Binding-site contacts:
Ligand atom C8 contacts residue GLU295 of chain 1.D at 3.7 Å.
Ligand atom C17 contacts residue PHE166 of chain 1.D at 3.5 Å (hydrophobic).
Ligand atom C4 contacts residue VAL161 of chain 1.D at 3.7 Å (hydrophobic).
Ligand atom O5 contacts residue VAL161 of chain 1.D at 3.3 Å.
Ligand atom C24 contacts residue MET140 of chain 1.D at 3.7 Å (hydrophobic).
Ligand atom C23 contacts residue PHE337 of chain 1.D at 3.5 Å (hydrophobic).
Ligand atom C20 contacts residue PHE144 of chain 1.D at 3.4 Å (hydrophobic).
Ligand atom O14 contacts residue GLY141 of chain 1.D at 3.8 Å.
Ligand atom C5 contacts residue VAL161 of chain 1.D at 3.7 Å (hydrophobic).
Ligand atom C2 contacts residue ILE162 of chain 1.D at 3.7 Å (hydrophobic).
Ligand atom C21 contacts residue PHE194 of chain 1.D at 3.5 Å (hydrophobic).
Ligand atom O4 contacts residue VAL161 of chain 1.D at 3.2 Å.
Ligand atom C9 contacts residue PHE298 of chain 1.D at 3.6 Å (hydrophobic).
Ligand atom C8A contacts residue PRO294 of chain 1.D at 3.5 Å (hydrophobic).
Ligand atom C5M contacts residue HIS156 of chain 1.C at 3.4 Å.
Ligand atom C5 contacts residue PRO294 of chain 1.D at 3.6 Å (hydrophobic).
Ligand atom C4A contacts residue PRO294 of chain 1.D at 3.6 Å (hydrophobic).
Ligand atom C5M contacts residue TYR302 of chain 1.D at 3.5 Å (hydrophobic).
Ligand atom O5 contacts residue HIS156 of chain 1.C at 3.3 Å (h-bond).
Ligand atom C26 contacts residue PHE166 of chain 1.D at 3.7 Å (hydrophobic).
Ligand atom C7M contacts residue GLY158 of chain 1.D at 3.8 Å.
Ligand atom C21 contacts residue LEU180 of chain 1.D at 3.6 Å (hydrophobic).
Ligand atom O8 contacts residue PRO294 of chain 1.D at 3.7 Å.
Ligand atom C7M contacts residue MET154 of chain 1.D at 3.3 Å (hydrophobic).
Ligand atom C7 contacts residue PRO294 of chain 1.D at 3.6 Å (hydrophobic).
Ligand atom O4 contacts residue HIS156 of chain 1.C at 2.7 Å (h-bond).
Ligand atom C6 contacts residue PRO294 of chain 1.D at 3.6 Å (hydrophobic).
Ligand atom O8 contacts residue GLU295 of chain 1.D at 2.6 Å (salt-bridge).
Ligand atom C8A contacts residue ILE162 of chain 1.D at 3.5 Å (hydrophobic).
Ligand atom O1 contacts residue PHE298 of chain 1.D at 3.7 Å.
Ligand atom O7 contacts residue GLU295 of chain 1.D at 3.7 Å.
Ligand atom C23 contacts residue ILE340 of chain 1.D at 3.8 Å (hydrophobic).
Ligand atom C26 contacts residue LEU180 of chain 1.D at 3.7 Å (hydrophobic).
Ligand atom O8 contacts residue PHE298 of chain 1.D at 3.8 Å.
Ligand atom C7M contacts residue ILE292 of chain 1.D at 3.7 Å (hydrophobic).
Ligand atom C24 contacts residue PHE298 of chain 1.D at 3.5 Å (hydrophobic).
Ligand atom C3M contacts residue LEU165 of chain 1.D at 3.8 Å (hydrophobic).
Ligand atom O7 contacts residue PRO294 of chain 1.D at 3.6 Å.
Ligand atom C8 contacts residue PRO294 of chain 1.D at 3.4 Å (hydrophobic).
Ligand atom O1 contacts residue ILE162 of chain 1.D at 3.3 Å.

Sequence of chain 1.D:
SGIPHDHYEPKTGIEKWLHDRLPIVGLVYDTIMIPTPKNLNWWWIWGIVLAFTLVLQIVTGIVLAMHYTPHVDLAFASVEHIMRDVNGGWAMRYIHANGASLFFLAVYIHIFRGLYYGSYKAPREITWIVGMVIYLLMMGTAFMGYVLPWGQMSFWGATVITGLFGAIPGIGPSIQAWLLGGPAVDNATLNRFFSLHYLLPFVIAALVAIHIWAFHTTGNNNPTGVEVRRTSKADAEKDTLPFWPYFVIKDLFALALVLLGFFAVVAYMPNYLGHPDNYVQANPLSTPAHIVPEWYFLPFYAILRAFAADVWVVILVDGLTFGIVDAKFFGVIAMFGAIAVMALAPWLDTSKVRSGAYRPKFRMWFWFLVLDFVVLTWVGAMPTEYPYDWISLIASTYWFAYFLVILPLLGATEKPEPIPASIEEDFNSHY

This protein binds this small molecule.
Small molecule (SMILES): C/C=C(C)/C=C/C=C[C@H](OC)[C@@H](C)[C@@H](OC)[C@@H](C)CCc1oc2c(O)c(OC)cc(OC)c2c(=O)c1C

Sequence of chain 1.C:
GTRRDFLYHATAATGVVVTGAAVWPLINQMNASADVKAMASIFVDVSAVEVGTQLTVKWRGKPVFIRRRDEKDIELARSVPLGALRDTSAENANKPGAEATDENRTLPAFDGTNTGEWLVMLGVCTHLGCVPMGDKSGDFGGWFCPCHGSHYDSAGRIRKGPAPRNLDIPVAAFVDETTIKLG